The protein below binds the small molecule below.
Small molecule (SMILES): CC(=O)N[C@H]1[C@H](O[C@H]2[C@H](O)[C@@H](NC(C)=O)CO[C@@H]2CO)O[C@H](CO)[C@@H](O)[C@@H]1O

Sequence of chain 1.C:
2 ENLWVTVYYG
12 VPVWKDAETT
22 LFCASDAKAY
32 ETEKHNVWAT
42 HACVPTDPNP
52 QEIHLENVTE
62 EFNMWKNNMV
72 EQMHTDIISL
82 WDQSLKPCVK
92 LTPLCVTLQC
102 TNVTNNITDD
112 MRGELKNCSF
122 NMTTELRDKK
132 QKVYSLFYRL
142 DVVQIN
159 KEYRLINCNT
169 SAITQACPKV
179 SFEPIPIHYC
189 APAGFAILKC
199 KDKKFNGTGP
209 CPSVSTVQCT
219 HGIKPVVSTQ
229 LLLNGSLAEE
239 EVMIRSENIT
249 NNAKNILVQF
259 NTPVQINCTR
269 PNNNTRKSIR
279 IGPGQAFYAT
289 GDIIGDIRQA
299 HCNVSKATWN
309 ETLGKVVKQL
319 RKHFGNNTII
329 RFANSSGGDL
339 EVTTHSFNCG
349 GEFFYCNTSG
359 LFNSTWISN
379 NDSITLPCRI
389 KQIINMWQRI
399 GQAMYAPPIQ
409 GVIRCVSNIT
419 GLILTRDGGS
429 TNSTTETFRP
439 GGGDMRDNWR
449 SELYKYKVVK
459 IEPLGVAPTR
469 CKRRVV

Binding-site contacts:
Ligand atom C1 contacts residue ASN265 of chain 1.C at 1.4 Å.
Ligand atom C8 contacts residue ASN265 of chain 1.C at 3.2 Å.
Ligand atom C7 contacts residue ASN265 of chain 1.C at 2.9 Å.
Ligand atom C8 contacts residue GLN263 of chain 1.C at 4.3 Å.
Ligand atom N2 contacts residue ASN265 of chain 1.C at 2.4 Å (h-bond).
Ligand atom C3 contacts residue ASN265 of chain 1.C at 3.8 Å.
Ligand atom O7 contacts residue ASN265 of chain 1.C at 3.7 Å.
Ligand atom C2 contacts residue ASN265 of chain 1.C at 2.5 Å.
Ligand atom C8 contacts residue ASN301 of chain 1.C at 4.0 Å.
Ligand atom C4 contacts residue ASN265 of chain 1.C at 4.2 Å.
Ligand atom O5 contacts residue ASN265 of chain 1.C at 2.4 Å (h-bond).
Ligand atom C5 contacts residue ASN265 of chain 1.C at 3.7 Å.